The protein below binds the small molecule below.
Small molecule (SMILES): CC[C@H](C)[C@H](NC(=O)[C@H](CC1=CN=C2CC=CC=C12)NC(=O)[C@H](CCSC)NC(=O)[C@H](CC(C)C)NC(=O)[C@H](CC(C)C)NC(=O)[C@@H](N)Cc1ccc(O)cc1)C(=O)N[C@H](C(=O)N[C@@H](CCC(N)=O)C(=O)N[C@H](C(=O)O)C(C)C)[C@@H](C)O

Sequence of chain 1.M:
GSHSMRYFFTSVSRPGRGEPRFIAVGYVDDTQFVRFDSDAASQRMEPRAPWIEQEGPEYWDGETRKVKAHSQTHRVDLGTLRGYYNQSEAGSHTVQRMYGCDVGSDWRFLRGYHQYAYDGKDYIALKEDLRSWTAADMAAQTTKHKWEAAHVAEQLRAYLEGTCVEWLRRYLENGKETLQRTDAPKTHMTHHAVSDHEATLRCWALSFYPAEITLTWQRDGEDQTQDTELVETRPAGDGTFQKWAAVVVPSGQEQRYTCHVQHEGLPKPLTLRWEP

Binding-site contacts:
Ligand atom OXT contacts residue TYR84 of chain 1.M at 3.2 Å (h-bond).
Ligand atom N contacts residue ASP77 of chain 1.M at 2.8 Å (salt-bridge).
Ligand atom O contacts residue TYR84 of chain 1.M at 3.5 Å (h-bond).
Ligand atom OG1 contacts residue GOL1 of chain 1.LB at 3.5 Å (h-bond).
Ligand atom O contacts residue TYR159 of chain 1.M at 2.7 Å (h-bond).
Ligand atom OXT contacts residue THR143 of chain 1.M at 2.6 Å (h-bond).
Ligand atom N contacts residue GOL1 of chain 1.LB at 3.0 Å (h-bond).
Ligand atom O contacts residue TRP147 of chain 1.M at 2.9 Å (h-bond).
Ligand atom N contacts residue TYR171 of chain 1.M at 2.9 Å (h-bond).
Ligand atom CG contacts residue GLU63 of chain 1.M at 3.5 Å.
Ligand atom CD1 contacts residue ARG97 of chain 1.M at 3.5 Å.
Ligand atom CD1 contacts residue TYR99 of chain 1.M at 3.5 Å (hydrophobic).
Ligand atom CD1 contacts residue HIS70 of chain 1.M at 3.5 Å.
Ligand atom CA contacts residue GLU63 of chain 1.M at 3.5 Å.
Ligand atom CD1 contacts residue TRP167 of chain 1.M at 3.4 Å (hydrophobic).
Ligand atom N contacts residue TYR7 of chain 1.M at 2.4 Å (h-bond).
Ligand atom N contacts residue TYR7 of chain 1.M at 3.5 Å (h-bond).
Ligand atom O contacts residue THR73 of chain 1.M at 2.9 Å (h-bond).
Ligand atom CD2 contacts residue TYR99 of chain 1.M at 3.4 Å (hydrophobic).
Ligand atom N contacts residue TYR99 of chain 1.M at 3.2 Å (h-bond).
Ligand atom CB contacts residue TRP167 of chain 1.M at 3.4 Å (hydrophobic).
Ligand atom CB contacts residue ASP77 of chain 1.M at 3.4 Å.
Ligand atom O contacts residue GOL1 of chain 1.LB at 3.0 Å (h-bond).
Ligand atom N contacts residue LYS66 of chain 1.M at 3.5 Å (salt-bridge).
Ligand atom CD2 contacts residue TYR7 of chain 1.M at 3.2 Å (hydrophobic).
Ligand atom CA contacts residue TYR7 of chain 1.M at 3.3 Å (hydrophobic).
Ligand atom O contacts residue LYS146 of chain 1.M at 2.8 Å (salt-bridge).
Ligand atom CD2 contacts residue THR163 of chain 1.M at 3.3 Å.
Ligand atom CA contacts residue GOL1 of chain 1.LB at 3.4 Å.
Ligand atom CG2 contacts residue TYR123 of chain 1.M at 3.5 Å (hydrophobic).
Ligand atom CE2 contacts residue THR163 of chain 1.M at 3.3 Å.
Ligand atom CA contacts residue ASP77 of chain 1.M at 3.5 Å.
Ligand atom CD2 contacts residue TYR159 of chain 1.M at 3.3 Å (hydrophobic).
Ligand atom N contacts residue GLU63 of chain 1.M at 3.0 Å (salt-bridge).
Ligand atom CG2 contacts residue THR143 of chain 1.M at 3.5 Å.
Ligand atom C contacts residue TYR7 of chain 1.M at 3.4 Å (hydrophobic).
Ligand atom O contacts residue LYS66 of chain 1.M at 2.7 Å (salt-bridge).
Ligand atom CD1 contacts residue GLU63 of chain 1.M at 3.5 Å.
Ligand atom CG2 contacts residue HIS70 of chain 1.M at 3.6 Å.
Ligand atom O contacts residue HIS70 of chain 1.M at 3.4 Å.